Sequence of chain 1.T:
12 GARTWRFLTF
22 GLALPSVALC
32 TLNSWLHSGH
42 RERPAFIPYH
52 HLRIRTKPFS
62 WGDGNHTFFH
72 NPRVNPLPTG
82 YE

This protein binds this small molecule.
Small molecule (SMILES): CCCCCCCCCCO[C@@H]1O[C@H](CO)[C@@H](O[C@H]2O[C@H](CO)[C@@H](O)[C@H](O)[C@H]2O)[C@H](O)[C@H]1O

Binding-site contacts:
Ligand atom C18 contacts residue MET40 of chain 1.P at 4.4 Å (hydrophobic).
Ligand atom C37 contacts residue LEU31 of chain 1.P at 4.3 Å (hydrophobic).
Ligand atom C28 contacts residue TRP34 of chain 1.P at 4.3 Å (hydrophobic).
Ligand atom C43 contacts residue LEU31 of chain 1.P at 4.0 Å (hydrophobic).
Ligand atom C25 contacts residue MET44 of chain 1.P at 4.4 Å (hydrophobic).
Ligand atom C22 contacts residue TRP34 of chain 1.P at 3.8 Å (hydrophobic).
Ligand atom C22 contacts residue PHE69 of chain 1.T at 4.1 Å (hydrophobic).
Ligand atom C25 contacts residue TRP34 of chain 1.P at 4.0 Å (hydrophobic).
Ligand atom C18 contacts residue PHE69 of chain 1.T at 4.0 Å (hydrophobic).
Ligand atom C37 contacts residue LEU47 of chain 1.P at 4.3 Å (hydrophobic).
Ligand atom O16 contacts residue MET40 of chain 1.P at 4.0 Å.
Ligand atom C19 contacts residue MET40 of chain 1.P at 3.6 Å (hydrophobic).
Ligand atom C31 contacts residue LEU43 of chain 1.P at 3.9 Å (hydrophobic).
Ligand atom C19 contacts residue TRP34 of chain 1.P at 3.9 Å (hydrophobic).
Ligand atom C25 contacts residue LEU43 of chain 1.P at 4.4 Å (hydrophobic).
Ligand atom C37 contacts residue LEU43 of chain 1.P at 4.4 Å (hydrophobic).

Sequence of chain 1.P:
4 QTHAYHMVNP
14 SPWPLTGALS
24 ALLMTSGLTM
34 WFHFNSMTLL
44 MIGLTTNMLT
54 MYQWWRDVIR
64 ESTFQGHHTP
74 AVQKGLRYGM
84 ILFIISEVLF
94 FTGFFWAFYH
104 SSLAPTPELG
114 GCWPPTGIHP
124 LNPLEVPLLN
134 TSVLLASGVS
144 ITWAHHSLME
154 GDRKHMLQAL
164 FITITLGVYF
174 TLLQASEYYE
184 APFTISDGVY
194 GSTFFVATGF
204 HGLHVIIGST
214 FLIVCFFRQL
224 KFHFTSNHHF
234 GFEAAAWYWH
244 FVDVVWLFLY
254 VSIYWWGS